This protein binds this small molecule.
Small molecule (SMILES): Clc1ccc(CO[C@@H](Cn2ccnc2)c2ccc(Cl)cc2Cl)cc1

Binding-site contacts:
Ligand atom C5 contacts residue MET474 of chain 1.B at 3.7 Å (hydrophobic).
Ligand atom CL2 contacts residue TRP495 of chain 1.C at 4.0 Å.
Ligand atom O20 contacts residue TRP495 of chain 1.C at 4.1 Å.
Ligand atom C13 contacts residue TRP495 of chain 1.C at 3.6 Å (hydrophobic).
Ligand atom C2 contacts residue LEU475 of chain 1.B at 3.8 Å (hydrophobic).
Ligand atom C1 contacts residue LEU475 of chain 1.B at 3.7 Å (hydrophobic).
Ligand atom C13 contacts residue LEU475 of chain 1.B at 3.9 Å (hydrophobic).
Ligand atom C3 contacts residue TRP495 of chain 1.C at 3.9 Å (hydrophobic).
Ligand atom C11 contacts residue VAL499 of chain 1.C at 4.1 Å (hydrophobic).
Ligand atom N19 contacts residue LEU337 of chain 1.B at 4.0 Å.
Ligand atom C21 contacts residue TRP495 of chain 1.C at 3.9 Å (hydrophobic).
Ligand atom C21 contacts residue LEU475 of chain 1.B at 3.8 Å (hydrophobic).
Ligand atom C17 contacts residue PHE472 of chain 1.B at 4.2 Å (hydrophobic).
Ligand atom N1 contacts residue TRP495 of chain 1.C at 4.1 Å.
Ligand atom C9 contacts residue PHE468 of chain 1.B at 4.0 Å (hydrophobic).
Ligand atom CL2 contacts residue VAL499 of chain 1.C at 3.6 Å.
Ligand atom C10 contacts residue PHE468 of chain 1.B at 3.6 Å (hydrophobic).
Ligand atom C15 contacts residue PHE472 of chain 1.B at 3.9 Å (hydrophobic).
Ligand atom C16 contacts residue PHE472 of chain 1.B at 3.7 Å (hydrophobic).
Ligand atom C2 contacts residue POV1 of chain 1.BA at 3.6 Å.
Ligand atom C13 contacts residue VAL499 of chain 1.C at 4.0 Å (hydrophobic).
Ligand atom C19 contacts residue TRP495 of chain 1.C at 3.5 Å (hydrophobic).
Ligand atom C5 contacts residue LEU475 of chain 1.B at 4.1 Å (hydrophobic).
Ligand atom C10 contacts residue ALA469 of chain 1.B at 3.9 Å (hydrophobic).
Ligand atom CL4 contacts residue MET474 of chain 1.B at 3.5 Å.
Ligand atom C9 contacts residue VAL465 of chain 1.B at 3.5 Å (hydrophobic).
Ligand atom C11 contacts residue LEU475 of chain 1.B at 4.0 Å (hydrophobic).
Ligand atom C9 contacts residue LEU475 of chain 1.B at 3.9 Å (hydrophobic).
Ligand atom C3 contacts residue POV1 of chain 1.BA at 3.6 Å.
Ligand atom C13 contacts residue POV1 of chain 1.BA at 4.0 Å.
Ligand atom CL8 contacts residue PHE472 of chain 1.B at 3.4 Å.
Ligand atom C9 contacts residue ALA469 of chain 1.B at 3.7 Å (hydrophobic).
Ligand atom C9 contacts residue MET466 of chain 1.B at 4.2 Å (hydrophobic).
Ligand atom C2 contacts residue TRP495 of chain 1.C at 4.0 Å (hydrophobic).
Ligand atom C10 contacts residue LEU475 of chain 1.B at 3.8 Å (hydrophobic).
Ligand atom CL2 contacts residue MET466 of chain 1.B at 3.5 Å.
Ligand atom C1 contacts residue POV1 of chain 1.BA at 4.0 Å.
Ligand atom CL2 contacts residue LEU496 of chain 1.C at 3.5 Å.
Ligand atom C5 contacts residue TRP495 of chain 1.C at 3.8 Å (hydrophobic).
Ligand atom C8 contacts residue PHE472 of chain 1.B at 3.6 Å (hydrophobic).

Sequence of chain 1.C:
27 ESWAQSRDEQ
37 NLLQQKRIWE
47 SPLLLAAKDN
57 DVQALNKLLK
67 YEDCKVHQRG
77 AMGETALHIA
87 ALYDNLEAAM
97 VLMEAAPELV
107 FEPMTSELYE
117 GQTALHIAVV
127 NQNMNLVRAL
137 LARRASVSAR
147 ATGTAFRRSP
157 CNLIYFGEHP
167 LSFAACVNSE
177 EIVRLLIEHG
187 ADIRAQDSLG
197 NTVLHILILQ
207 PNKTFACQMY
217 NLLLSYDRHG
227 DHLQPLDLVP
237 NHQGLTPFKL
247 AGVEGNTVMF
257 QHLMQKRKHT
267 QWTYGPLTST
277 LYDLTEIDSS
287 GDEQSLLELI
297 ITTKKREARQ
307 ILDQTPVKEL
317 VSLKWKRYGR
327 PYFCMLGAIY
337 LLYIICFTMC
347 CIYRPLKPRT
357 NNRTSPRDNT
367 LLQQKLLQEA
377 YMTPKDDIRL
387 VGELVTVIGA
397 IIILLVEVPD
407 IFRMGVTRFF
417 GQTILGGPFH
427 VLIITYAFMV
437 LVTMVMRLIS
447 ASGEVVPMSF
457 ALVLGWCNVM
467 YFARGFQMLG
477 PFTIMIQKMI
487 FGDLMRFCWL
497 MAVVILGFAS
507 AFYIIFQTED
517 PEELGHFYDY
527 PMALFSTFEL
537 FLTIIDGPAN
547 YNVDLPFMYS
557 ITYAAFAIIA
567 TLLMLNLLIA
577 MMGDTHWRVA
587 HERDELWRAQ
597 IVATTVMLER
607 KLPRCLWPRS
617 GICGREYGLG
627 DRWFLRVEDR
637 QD

Sequence of chain 1.B:
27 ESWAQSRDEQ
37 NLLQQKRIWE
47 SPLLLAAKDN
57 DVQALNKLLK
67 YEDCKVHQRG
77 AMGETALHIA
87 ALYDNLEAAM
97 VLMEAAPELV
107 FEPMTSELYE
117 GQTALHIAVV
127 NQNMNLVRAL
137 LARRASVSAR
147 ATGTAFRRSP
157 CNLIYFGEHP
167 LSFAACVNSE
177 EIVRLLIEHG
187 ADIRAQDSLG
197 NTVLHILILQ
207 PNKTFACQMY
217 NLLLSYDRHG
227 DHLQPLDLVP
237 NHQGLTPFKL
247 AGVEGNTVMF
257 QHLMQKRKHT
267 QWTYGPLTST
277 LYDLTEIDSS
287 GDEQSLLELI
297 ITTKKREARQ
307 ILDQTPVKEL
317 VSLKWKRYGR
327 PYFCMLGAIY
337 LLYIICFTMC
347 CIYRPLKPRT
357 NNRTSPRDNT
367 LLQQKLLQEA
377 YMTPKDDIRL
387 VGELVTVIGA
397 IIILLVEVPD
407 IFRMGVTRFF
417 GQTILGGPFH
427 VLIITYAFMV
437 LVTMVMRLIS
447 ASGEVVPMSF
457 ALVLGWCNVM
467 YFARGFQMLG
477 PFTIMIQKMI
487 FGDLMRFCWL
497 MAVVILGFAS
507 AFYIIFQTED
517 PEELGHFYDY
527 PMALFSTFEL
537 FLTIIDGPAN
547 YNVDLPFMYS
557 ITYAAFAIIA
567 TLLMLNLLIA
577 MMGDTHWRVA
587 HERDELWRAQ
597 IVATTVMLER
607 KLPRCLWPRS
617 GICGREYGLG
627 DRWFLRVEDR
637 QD